The small molecule below binds the protein below.
Small molecule (SMILES): CCCC[C@H](NCc1c(COP(=O)(O)O)cnc(C)c1O)C(=O)O

Binding-site contacts:
Ligand atom N1 contacts residue PLP1 of chain 3.B at 0.3 Å (h-bond).
Ligand atom CG contacts residue NLE1 of chain 3.C at 0.9 Å.
Ligand atom O3P contacts residue PLP1 of chain 3.B at 0.0 Å (h-bond).
Ligand atom O4P contacts residue PLP1 of chain 3.B at 0.1 Å (h-bond).
Ligand atom CB contacts residue NLE1 of chain 3.C at 0.7 Å.
Ligand atom O3 contacts residue NLE1 of chain 3.C at 3.0 Å (h-bond).
Ligand atom N contacts residue TYR113 of chain 3.A at 2.7 Å.
Ligand atom O3 contacts residue PLP1 of chain 3.B at 0.8 Å (h-bond).
Ligand atom O1P contacts residue PLP1 of chain 3.B at 0.0 Å (h-bond).
Ligand atom O1P contacts residue ARG60 of chain 1.A at 2.9 Å (salt-bridge).
Ligand atom CA contacts residue PLP1 of chain 3.B at 2.8 Å.
Ligand atom OXT contacts residue ARG374 of chain 3.A at 2.9 Å (salt-bridge).
Ligand atom N contacts residue NLE1 of chain 3.C at 1.1 Å (h-bond).
Ligand atom O2P contacts residue SER207 of chain 3.A at 2.8 Å (h-bond).
Ligand atom O2P contacts residue PLP1 of chain 3.B at 0.1 Å (h-bond).
Ligand atom C4A contacts residue PLP1 of chain 3.B at 1.1 Å.
Ligand atom O contacts residue NLE1 of chain 3.C at 1.8 Å (h-bond).
Ligand atom CD contacts residue NLE1 of chain 3.C at 0.8 Å.
Ligand atom P contacts residue PLP1 of chain 3.B at 0.1 Å.
Ligand atom C contacts residue NLE1 of chain 3.C at 0.8 Å.
Ligand atom C4 contacts residue PLP1 of chain 3.B at 0.6 Å.
Ligand atom O2P contacts residue THR209 of chain 3.A at 2.7 Å (h-bond).
Ligand atom C3 contacts residue PLP1 of chain 3.B at 0.5 Å.
Ligand atom O3P contacts residue ILE89 of chain 3.A at 2.9 Å (h-bond).
Ligand atom CB contacts residue TYR113 of chain 3.A at 2.7 Å (hydrophobic).
Ligand atom CA contacts residue NLE1 of chain 3.C at 0.9 Å.
Ligand atom C2A contacts residue PLP1 of chain 3.B at 0.3 Å.
Ligand atom OXT contacts residue SER339 of chain 3.A at 2.8 Å (h-bond).
Ligand atom N1 contacts residue ASP185 of chain 3.A at 2.6 Å (salt-bridge).
Ligand atom O3P contacts residue ARG60 of chain 1.A at 2.7 Å (salt-bridge).
Ligand atom CE contacts residue NLE1 of chain 3.C at 0.8 Å.
Ligand atom OXT contacts residue NLE1 of chain 3.C at 0.4 Å (h-bond).
Ligand atom C6 contacts residue PLP1 of chain 3.B at 0.3 Å.
Ligand atom C2 contacts residue PLP1 of chain 3.B at 0.1 Å.
Ligand atom O1P contacts residue TYR58 of chain 1.A at 2.4 Å (h-bond).
Ligand atom N contacts residue PLP1 of chain 3.B at 1.9 Å.
Ligand atom O2P contacts residue GLY88 of chain 3.A at 2.8 Å (h-bond).
Ligand atom C4A contacts residue NLE1 of chain 3.C at 2.5 Å.
Ligand atom C5 contacts residue PLP1 of chain 3.B at 0.2 Å.
Ligand atom C5A contacts residue PLP1 of chain 3.B at 0.2 Å.

Sequence of chain 1.A:
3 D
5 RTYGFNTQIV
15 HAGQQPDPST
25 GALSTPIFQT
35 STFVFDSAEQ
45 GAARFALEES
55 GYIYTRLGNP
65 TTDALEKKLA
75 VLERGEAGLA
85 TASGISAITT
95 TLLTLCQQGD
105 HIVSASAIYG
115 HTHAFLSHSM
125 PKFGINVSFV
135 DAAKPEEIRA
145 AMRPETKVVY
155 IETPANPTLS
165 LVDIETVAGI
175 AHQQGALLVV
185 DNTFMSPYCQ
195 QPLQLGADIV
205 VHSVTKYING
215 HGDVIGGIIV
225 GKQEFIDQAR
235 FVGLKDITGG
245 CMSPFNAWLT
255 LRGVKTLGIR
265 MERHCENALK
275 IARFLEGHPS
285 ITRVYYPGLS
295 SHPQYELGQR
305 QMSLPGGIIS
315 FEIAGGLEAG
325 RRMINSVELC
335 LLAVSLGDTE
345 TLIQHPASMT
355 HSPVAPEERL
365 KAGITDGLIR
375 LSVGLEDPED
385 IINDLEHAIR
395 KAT

Sequence of chain 3.A:
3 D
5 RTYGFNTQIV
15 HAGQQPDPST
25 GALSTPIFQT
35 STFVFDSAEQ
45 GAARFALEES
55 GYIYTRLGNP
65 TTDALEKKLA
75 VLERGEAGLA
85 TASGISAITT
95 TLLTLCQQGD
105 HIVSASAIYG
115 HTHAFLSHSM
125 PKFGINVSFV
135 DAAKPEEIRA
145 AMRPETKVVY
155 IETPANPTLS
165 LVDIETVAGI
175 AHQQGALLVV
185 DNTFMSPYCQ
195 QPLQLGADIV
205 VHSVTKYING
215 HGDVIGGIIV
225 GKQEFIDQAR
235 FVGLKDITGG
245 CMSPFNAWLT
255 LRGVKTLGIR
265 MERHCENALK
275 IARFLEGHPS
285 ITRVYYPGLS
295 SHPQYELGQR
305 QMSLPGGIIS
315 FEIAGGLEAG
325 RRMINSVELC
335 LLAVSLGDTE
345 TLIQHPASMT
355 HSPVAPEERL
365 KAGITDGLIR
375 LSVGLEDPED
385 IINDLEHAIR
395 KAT